Sequence of chain 1.A:
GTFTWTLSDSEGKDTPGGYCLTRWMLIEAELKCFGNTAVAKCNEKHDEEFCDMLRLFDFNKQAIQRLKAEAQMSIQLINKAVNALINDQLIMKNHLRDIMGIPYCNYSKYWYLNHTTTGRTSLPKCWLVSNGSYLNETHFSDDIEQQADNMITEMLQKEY

This protein binds this small molecule.
Small molecule (SMILES): CC(=O)N[C@H]1[C@H](O[C@H]2[C@H](O)[C@@H](NC(C)=O)CO[C@@H]2CO)O[C@H](CO)[C@@H](O)[C@@H]1O

Sequence of chain 1.D:
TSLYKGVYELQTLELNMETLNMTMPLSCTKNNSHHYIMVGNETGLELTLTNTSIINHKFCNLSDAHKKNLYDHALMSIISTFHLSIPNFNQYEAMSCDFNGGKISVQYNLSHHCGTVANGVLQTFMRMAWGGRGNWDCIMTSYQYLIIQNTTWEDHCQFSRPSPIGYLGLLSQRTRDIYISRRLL

Binding-site contacts:
Ligand atom C6 contacts residue TRP24 of chain 1.A at 4.2 Å (hydrophobic).
Ligand atom O5 contacts residue GLU76 of chain 1.D at 3.6 Å (salt-bridge).
Ligand atom C7 contacts residue TRP227 of chain 1.D at 4.3 Å (hydrophobic).
Ligand atom C4 contacts residue TRP24 of chain 1.A at 4.5 Å (hydrophobic).
Ligand atom C4 contacts residue ASN79 of chain 1.D at 4.3 Å.
Ligand atom C7 contacts residue ASN99 of chain 1.D at 4.2 Å.
Ligand atom C2 contacts residue TRP24 of chain 1.A at 3.9 Å (hydrophobic).
Ligand atom C6 contacts residue ASN79 of chain 1.D at 4.2 Å.
Ligand atom O6 contacts residue ASN79 of chain 1.D at 4.3 Å.
Ligand atom O5 contacts residue ASN79 of chain 1.D at 2.4 Å (h-bond).
Ligand atom C1 contacts residue ASN79 of chain 1.D at 1.4 Å.
Ligand atom O6 contacts residue THR77 of chain 1.D at 3.7 Å.
Ligand atom N2 contacts residue ASN79 of chain 1.D at 2.9 Å (h-bond).
Ligand atom C1 contacts residue NAG1 of chain 1.W at 4.4 Å.
Ligand atom O3 contacts residue TRP24 of chain 1.A at 4.5 Å.
Ligand atom C3 contacts residue ASN79 of chain 1.D at 3.8 Å.
Ligand atom C2 contacts residue NAG1 of chain 1.W at 4.1 Å.
Ligand atom C7 contacts residue NAG1 of chain 1.W at 3.7 Å.
Ligand atom C2 contacts residue ASN79 of chain 1.D at 2.5 Å.
Ligand atom O7 contacts residue TRP227 of chain 1.D at 4.4 Å.
Ligand atom O4 contacts residue NAG1 of chain 1.W at 3.7 Å.
Ligand atom C1 contacts residue GLU76 of chain 1.D at 3.9 Å.
Ligand atom C5 contacts residue ASN79 of chain 1.D at 3.6 Å.
Ligand atom O6 contacts residue GLU76 of chain 1.D at 4.3 Å.
Ligand atom C1 contacts residue MET80 of chain 1.D at 4.2 Å (hydrophobic).
Ligand atom C8 contacts residue ASN99 of chain 1.D at 3.6 Å.
Ligand atom C8 contacts residue TRP227 of chain 1.D at 3.5 Å (hydrophobic).
Ligand atom N2 contacts residue ASN99 of chain 1.D at 3.7 Å.
Ligand atom C7 contacts residue ASN79 of chain 1.D at 4.0 Å.
Ligand atom O5 contacts residue MET80 of chain 1.D at 4.5 Å.
Ligand atom C1 contacts residue TRP24 of chain 1.A at 3.9 Å (hydrophobic).
Ligand atom N2 contacts residue NAG1 of chain 1.W at 4.3 Å.
Ligand atom C3 contacts residue TRP24 of chain 1.A at 3.6 Å (hydrophobic).
Ligand atom C5 contacts residue TRP24 of chain 1.A at 4.4 Å (hydrophobic).
Ligand atom N2 contacts residue TRP24 of chain 1.A at 3.7 Å.
Ligand atom O7 contacts residue NAG1 of chain 1.W at 2.6 Å (h-bond).
Ligand atom C5 contacts residue MET80 of chain 1.D at 4.4 Å (hydrophobic).
Ligand atom O6 contacts residue TRP24 of chain 1.A at 4.2 Å.